This small molecule binds to this protein.
Small molecule (SMILES): NCCOP(=O)(O)O

Sequence of chain 1.O:
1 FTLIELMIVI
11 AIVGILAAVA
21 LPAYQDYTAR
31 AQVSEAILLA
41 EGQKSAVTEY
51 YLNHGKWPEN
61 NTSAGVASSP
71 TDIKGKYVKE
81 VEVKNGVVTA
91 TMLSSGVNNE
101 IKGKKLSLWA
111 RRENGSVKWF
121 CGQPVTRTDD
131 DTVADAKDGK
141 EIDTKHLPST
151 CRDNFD

Binding-site contacts:
Ligand atom O2 contacts residue SER69 of chain 1.O at 2.8 Å (h-bond).
Ligand atom P contacts residue SER69 of chain 1.O at 3.7 Å.
Ligand atom O3 contacts residue SER69 of chain 1.O at 4.4 Å.
Ligand atom O1 contacts residue SER68 of chain 1.O at 2.9 Å.
Ligand atom P contacts residue SER68 of chain 1.O at 2.6 Å.
Ligand atom O2 contacts residue ALA67 of chain 1.O at 4.2 Å.
Ligand atom N contacts residue SER68 of chain 1.O at 4.1 Å.
Ligand atom O4 contacts residue SER68 of chain 1.O at 3.2 Å.
Ligand atom O2 contacts residue SER68 of chain 1.O at 1.5 Å.
Ligand atom O3 contacts residue SER68 of chain 1.O at 3.8 Å.
Ligand atom O1 contacts residue THR62 of chain 1.O at 4.2 Å.
Ligand atom O4 contacts residue SER69 of chain 1.O at 3.4 Å (h-bond).